Binding-site contacts:
Ligand atom C2 contacts residue ASN79 of chain 1.B at 4.0 Å.
Ligand atom O7 contacts residue ASN83 of chain 1.B at 3.9 Å.
Ligand atom C2 contacts residue ASN83 of chain 1.B at 2.4 Å.
Ligand atom C4 contacts residue ASN83 of chain 1.B at 4.3 Å.
Ligand atom C5 contacts residue ASN83 of chain 1.B at 3.8 Å.
Ligand atom N2 contacts residue ASN83 of chain 1.B at 2.6 Å (h-bond).
Ligand atom O3 contacts residue ASN79 of chain 1.B at 4.3 Å.
Ligand atom N2 contacts residue ASN79 of chain 1.B at 3.3 Å (h-bond).
Ligand atom C8 contacts residue GLY82 of chain 1.B at 3.9 Å.
Ligand atom C1 contacts residue ASN83 of chain 1.B at 1.4 Å.
Ligand atom C8 contacts residue ASN83 of chain 1.B at 4.3 Å.
Ligand atom C7 contacts residue ASN83 of chain 1.B at 3.6 Å.
Ligand atom O5 contacts residue ASN83 of chain 1.B at 2.5 Å (h-bond).
Ligand atom C1 contacts residue ASN79 of chain 1.B at 4.2 Å.
Ligand atom C8 contacts residue ASN79 of chain 1.B at 3.5 Å.
Ligand atom C3 contacts residue ASN79 of chain 1.B at 3.7 Å.
Ligand atom C3 contacts residue ASN83 of chain 1.B at 3.7 Å.

A protein and the small-molecule ligand that binds it are described below.
Small molecule (SMILES): CC(=O)N[C@@H]1[C@@H](O)[C@H](O)[C@@H](CO)O[C@H]1O

Sequence of chain 1.B:
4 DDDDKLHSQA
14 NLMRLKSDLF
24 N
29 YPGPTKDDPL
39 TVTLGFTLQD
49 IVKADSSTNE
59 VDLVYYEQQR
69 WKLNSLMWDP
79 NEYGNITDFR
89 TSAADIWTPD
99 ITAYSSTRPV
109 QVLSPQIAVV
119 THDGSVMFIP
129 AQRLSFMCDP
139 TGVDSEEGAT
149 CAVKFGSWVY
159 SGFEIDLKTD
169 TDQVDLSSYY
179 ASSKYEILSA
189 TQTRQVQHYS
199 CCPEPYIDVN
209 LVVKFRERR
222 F